A protein and the small-molecule ligand that binds it are described below.
Small molecule (SMILES): CC(=O)N[C@H]1[C@H](O[C@H]2[C@H](O)[C@@H](NC(C)=O)CO[C@@H]2CO)O[C@H](CO)[C@@H](O)[C@@H]1O

Binding-site contacts:
Ligand atom C1 contacts residue THR168 of chain 1.B at 4.5 Å.
Ligand atom C1 contacts residue ASN167 of chain 1.B at 1.4 Å.
Ligand atom C6 contacts residue VAL144 of chain 1.B at 4.0 Å (hydrophobic).
Ligand atom C6 contacts residue ARG162 of chain 1.B at 3.9 Å.
Ligand atom N2 contacts residue ASN167 of chain 1.B at 2.9 Å (h-bond).
Ligand atom C2 contacts residue ASN167 of chain 1.B at 2.5 Å.
Ligand atom C3 contacts residue ASN167 of chain 1.B at 3.8 Å.
Ligand atom C5 contacts residue ASN167 of chain 1.B at 3.7 Å.
Ligand atom O5 contacts residue ASN167 of chain 1.B at 2.4 Å (h-bond).
Ligand atom C8 contacts residue ARG278 of chain 1.G at 4.2 Å.
Ligand atom C1 contacts residue ARG162 of chain 1.B at 4.0 Å.
Ligand atom N2 contacts residue THR168 of chain 1.B at 4.5 Å.
Ligand atom O7 contacts residue ASN167 of chain 1.B at 4.4 Å.
Ligand atom O5 contacts residue ARG162 of chain 1.B at 3.1 Å (salt-bridge).
Ligand atom C4 contacts residue ASN167 of chain 1.B at 4.2 Å.
Ligand atom C7 contacts residue ASN167 of chain 1.B at 3.9 Å.
Ligand atom C5 contacts residue ARG162 of chain 1.B at 4.2 Å.
Ligand atom O6 contacts residue VAL144 of chain 1.B at 4.0 Å.

Sequence of chain 1.G:
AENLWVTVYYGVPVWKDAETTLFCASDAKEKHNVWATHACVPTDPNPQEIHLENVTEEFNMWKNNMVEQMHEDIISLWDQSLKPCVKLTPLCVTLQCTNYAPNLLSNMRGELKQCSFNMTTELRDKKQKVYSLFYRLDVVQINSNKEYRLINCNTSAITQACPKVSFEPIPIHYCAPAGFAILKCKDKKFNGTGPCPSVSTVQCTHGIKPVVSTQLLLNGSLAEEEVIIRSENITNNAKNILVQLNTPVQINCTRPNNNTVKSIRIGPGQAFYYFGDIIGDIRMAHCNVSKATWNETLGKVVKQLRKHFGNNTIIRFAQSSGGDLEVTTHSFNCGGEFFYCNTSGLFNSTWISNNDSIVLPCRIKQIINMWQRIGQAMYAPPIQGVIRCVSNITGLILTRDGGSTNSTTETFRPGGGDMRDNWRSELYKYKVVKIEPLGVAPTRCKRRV

Sequence of chain 1.B:
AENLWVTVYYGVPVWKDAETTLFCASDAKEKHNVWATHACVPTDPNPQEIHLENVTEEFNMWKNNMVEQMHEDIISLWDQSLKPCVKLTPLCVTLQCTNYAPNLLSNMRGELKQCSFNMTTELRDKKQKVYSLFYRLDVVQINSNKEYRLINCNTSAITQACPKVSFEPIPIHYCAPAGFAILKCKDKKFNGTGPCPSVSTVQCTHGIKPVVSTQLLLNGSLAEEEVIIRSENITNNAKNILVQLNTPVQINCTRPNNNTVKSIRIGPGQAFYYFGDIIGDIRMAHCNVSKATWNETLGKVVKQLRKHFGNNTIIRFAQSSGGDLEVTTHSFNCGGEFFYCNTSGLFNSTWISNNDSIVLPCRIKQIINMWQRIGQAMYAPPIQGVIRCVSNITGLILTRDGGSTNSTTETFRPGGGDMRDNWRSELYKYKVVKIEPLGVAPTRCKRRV